Sequence of chain 1.A:
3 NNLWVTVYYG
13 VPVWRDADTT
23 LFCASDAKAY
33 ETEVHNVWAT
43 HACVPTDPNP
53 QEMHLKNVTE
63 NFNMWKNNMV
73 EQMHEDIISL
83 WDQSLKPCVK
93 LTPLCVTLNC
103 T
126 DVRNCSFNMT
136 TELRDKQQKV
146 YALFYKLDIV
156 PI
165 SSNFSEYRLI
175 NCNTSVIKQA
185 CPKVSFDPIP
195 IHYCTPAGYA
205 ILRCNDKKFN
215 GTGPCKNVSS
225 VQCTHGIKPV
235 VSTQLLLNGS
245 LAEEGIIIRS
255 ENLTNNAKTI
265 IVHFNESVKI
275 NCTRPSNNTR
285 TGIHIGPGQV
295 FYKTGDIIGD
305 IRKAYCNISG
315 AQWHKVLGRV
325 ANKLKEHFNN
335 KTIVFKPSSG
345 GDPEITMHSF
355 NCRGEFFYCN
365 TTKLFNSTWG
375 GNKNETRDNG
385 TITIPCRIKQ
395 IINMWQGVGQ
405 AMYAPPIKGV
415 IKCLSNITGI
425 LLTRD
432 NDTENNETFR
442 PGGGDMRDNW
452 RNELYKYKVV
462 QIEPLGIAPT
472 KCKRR

Binding-site contacts:
Ligand atom C1 contacts residue ASN275 of chain 1.A at 1.4 Å.
Ligand atom O4 contacts residue LYS273 of chain 1.A at 4.4 Å.
Ligand atom C3 contacts residue ASN275 of chain 1.A at 3.8 Å.
Ligand atom C7 contacts residue THR385 of chain 1.A at 4.4 Å.
Ligand atom O7 contacts residue ASN311 of chain 1.A at 4.4 Å.
Ligand atom C7 contacts residue ASN311 of chain 1.A at 4.3 Å.
Ligand atom C7 contacts residue ASN275 of chain 1.A at 3.8 Å.
Ligand atom N2 contacts residue ASN275 of chain 1.A at 2.9 Å (h-bond).
Ligand atom C4 contacts residue ASN275 of chain 1.A at 4.2 Å.
Ligand atom C5 contacts residue ASN275 of chain 1.A at 3.7 Å.
Ligand atom O7 contacts residue THR385 of chain 1.A at 4.2 Å.
Ligand atom O5 contacts residue ASN275 of chain 1.A at 2.4 Å (h-bond).
Ligand atom C8 contacts residue THR385 of chain 1.A at 3.7 Å.
Ligand atom O5 contacts residue LEU418 of chain 1.A at 4.2 Å.
Ligand atom C8 contacts residue ASN311 of chain 1.A at 3.8 Å.
Ligand atom O7 contacts residue ASN275 of chain 1.A at 4.3 Å.
Ligand atom C8 contacts residue ILE312 of chain 1.A at 3.8 Å (hydrophobic).
Ligand atom C2 contacts residue ASN275 of chain 1.A at 2.5 Å.
Ligand atom C8 contacts residue SER313 of chain 1.A at 3.8 Å.
Ligand atom O6 contacts residue LEU418 of chain 1.A at 4.0 Å.

A small-molecule ligand and the protein it binds are described below.
Small molecule (SMILES): CC(=O)N[C@@H]1[C@@H](O)[C@H](O)[C@@H](CO)O[C@H]1O